Sequence of chain 1.C:
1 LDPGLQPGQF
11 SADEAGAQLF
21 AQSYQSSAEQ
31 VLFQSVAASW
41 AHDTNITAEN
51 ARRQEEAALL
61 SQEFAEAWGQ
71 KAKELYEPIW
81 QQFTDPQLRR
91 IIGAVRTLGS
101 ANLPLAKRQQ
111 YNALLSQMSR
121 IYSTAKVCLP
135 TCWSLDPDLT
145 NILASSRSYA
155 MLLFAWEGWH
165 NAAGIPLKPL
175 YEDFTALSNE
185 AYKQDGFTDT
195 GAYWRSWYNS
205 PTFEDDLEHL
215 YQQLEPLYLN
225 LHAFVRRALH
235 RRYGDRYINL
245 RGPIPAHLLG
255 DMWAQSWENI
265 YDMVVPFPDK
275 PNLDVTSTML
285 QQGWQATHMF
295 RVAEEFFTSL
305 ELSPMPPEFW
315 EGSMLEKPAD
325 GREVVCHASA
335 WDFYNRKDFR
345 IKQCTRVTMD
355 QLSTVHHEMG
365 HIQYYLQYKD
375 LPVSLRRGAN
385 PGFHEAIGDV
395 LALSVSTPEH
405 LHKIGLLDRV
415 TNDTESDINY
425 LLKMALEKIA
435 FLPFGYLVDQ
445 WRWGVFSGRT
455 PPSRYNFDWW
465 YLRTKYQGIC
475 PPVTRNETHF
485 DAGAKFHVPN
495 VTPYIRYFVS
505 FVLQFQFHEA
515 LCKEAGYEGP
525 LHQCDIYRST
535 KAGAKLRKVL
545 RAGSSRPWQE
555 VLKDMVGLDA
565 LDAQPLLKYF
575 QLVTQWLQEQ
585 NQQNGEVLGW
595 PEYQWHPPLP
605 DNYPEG

Binding-site contacts:
Ligand atom N03 contacts residue ALA332 of chain 1.C at 2.8 Å (h-bond).
Ligand atom N12 contacts residue PEG1 of chain 1.CB at 3.5 Å (h-bond).
Ligand atom C18 contacts residue TYR369 of chain 1.C at 3.5 Å (hydrophobic).
Ligand atom C05 contacts residue ZN1 of chain 1.YA at 2.6 Å.
Ligand atom O19 contacts residue TYR369 of chain 1.C at 2.7 Å (h-bond).
Ligand atom O06 contacts residue TYR501 of chain 1.C at 2.7 Å (h-bond).
Ligand atom C28 contacts residue GLN259 of chain 1.C at 3.4 Å.
Ligand atom C21 contacts residue HIS331 of chain 1.C at 3.5 Å.
Ligand atom N03 contacts residue GLU362 of chain 1.C at 3.5 Å (salt-bridge).
Ligand atom C04 contacts residue TYR501 of chain 1.C at 3.6 Å (hydrophobic).
Ligand atom O14 contacts residue GLU362 of chain 1.C at 3.5 Å (salt-bridge).
Ligand atom C01 contacts residue GLU362 of chain 1.C at 3.4 Å.
Ligand atom C02 contacts residue HIS331 of chain 1.C at 3.7 Å.
Ligand atom O30 contacts residue GLN259 of chain 1.C at 3.3 Å (h-bond).
Ligand atom O14 contacts residue SER333 of chain 1.C at 3.2 Å.
Ligand atom C08 contacts residue ALA332 of chain 1.C at 3.3 Å (hydrophobic).
Ligand atom O07 contacts residue HIS361 of chain 1.C at 3.2 Å (h-bond).
Ligand atom C02 contacts residue GLU362 of chain 1.C at 3.5 Å.
Ligand atom O06 contacts residue ZN1 of chain 1.YA at 2.1 Å.
Ligand atom N03 contacts residue HIS331 of chain 1.C at 3.1 Å (h-bond).
Ligand atom O07 contacts residue HIS365 of chain 1.C at 3.3 Å (h-bond).
Ligand atom O22 contacts residue HIS331 of chain 1.C at 2.8 Å (h-bond).
Ligand atom C17 contacts residue HIS365 of chain 1.C at 3.5 Å.
Ligand atom O06 contacts residue HIS361 of chain 1.C at 3.5 Å (h-bond).
Ligand atom N16 contacts residue ALA334 of chain 1.C at 3.0 Å (h-bond).
Ligand atom N16 contacts residue PEG1 of chain 1.CB at 2.4 Å (h-bond).
Ligand atom O22 contacts residue HIS491 of chain 1.C at 2.9 Å (h-bond).
Ligand atom O06 contacts residue HIS365 of chain 1.C at 3.6 Å (h-bond).
Ligand atom O07 contacts residue GLU362 of chain 1.C at 2.9 Å (salt-bridge).
Ligand atom O29 contacts residue TYR498 of chain 1.C at 2.8 Å (h-bond).
Ligand atom O06 contacts residue GLU389 of chain 1.C at 3.1 Å (salt-bridge).
Ligand atom O29 contacts residue LYS489 of chain 1.C at 2.8 Å (salt-bridge).
Ligand atom O29 contacts residue GLN259 of chain 1.C at 3.3 Å (h-bond).
Ligand atom C13 contacts residue PEG1 of chain 1.CB at 3.2 Å.
Ligand atom C15 contacts residue PEG1 of chain 1.CB at 3.1 Å.
Ligand atom O29 contacts residue HIS491 of chain 1.C at 3.3 Å.
Ligand atom O07 contacts residue ZN1 of chain 1.YA at 2.5 Å.
Ligand atom C05 contacts residue TYR501 of chain 1.C at 3.5 Å (hydrophobic).
Ligand atom O14 contacts residue ALA334 of chain 1.C at 2.9 Å (h-bond).
Ligand atom C17 contacts residue TYR369 of chain 1.C at 3.6 Å (hydrophobic).

A small-molecule ligand and the protein it binds are described below.
Small molecule (SMILES): C[C@H](N[C@H](C(=O)O)[C@@H]1CCCN1C(=O)[C@@H](N)CC(=O)O)C(=O)N1CCC[C@H]1C(=O)O